Binding-site contacts:
Ligand atom OE2 contacts residue SER142 of chain 1.A at 3.3 Å (h-bond).
Ligand atom OXT contacts residue SER142 of chain 1.A at 3.8 Å.
Ligand atom CA contacts residue PRO89 of chain 1.A at 4.0 Å (hydrophobic).
Ligand atom CB contacts residue LEU138 of chain 1.A at 4.1 Å (hydrophobic).
Ligand atom C contacts residue SER142 of chain 1.A at 3.2 Å.
Ligand atom N contacts residue SER142 of chain 1.A at 4.0 Å.
Ligand atom N contacts residue TYR61 of chain 1.A at 4.0 Å.
Ligand atom C contacts residue PRO89 of chain 1.A at 4.2 Å (hydrophobic).
Ligand atom O contacts residue SER142 of chain 1.A at 2.8 Å (h-bond).
Ligand atom N contacts residue THR91 of chain 1.A at 2.9 Å (h-bond).
Ligand atom C contacts residue ARG96 of chain 1.A at 3.5 Å.
Ligand atom CG contacts residue GLU193 of chain 1.A at 3.5 Å.
Ligand atom CA contacts residue TYR61 of chain 1.A at 4.0 Å (hydrophobic).
Ligand atom OE2 contacts residue GLY141 of chain 1.A at 3.7 Å.
Ligand atom CA contacts residue SER142 of chain 1.A at 3.2 Å.
Ligand atom N contacts residue PRO89 of chain 1.A at 2.8 Å (h-bond).
Ligand atom OXT contacts residue TYR61 of chain 1.A at 3.5 Å.
Ligand atom C contacts residue TYR61 of chain 1.A at 3.6 Å (hydrophobic).
Ligand atom CG contacts residue TYR61 of chain 1.A at 4.2 Å (hydrophobic).
Ligand atom CA contacts residue GLU193 of chain 1.A at 3.4 Å.
Ligand atom OXT contacts residue ARG96 of chain 1.A at 2.9 Å (salt-bridge).
Ligand atom OE1 contacts residue THR143 of chain 1.A at 2.6 Å (h-bond).
Ligand atom OE1 contacts residue GLU193 of chain 1.A at 3.8 Å.
Ligand atom CG contacts residue LEU138 of chain 1.A at 3.9 Å (hydrophobic).
Ligand atom O contacts residue ARG96 of chain 1.A at 2.8 Å (salt-bridge).
Ligand atom CD contacts residue LEU138 of chain 1.A at 4.1 Å (hydrophobic).
Ligand atom CB contacts residue TYR61 of chain 1.A at 3.5 Å (hydrophobic).
Ligand atom C contacts residue THR91 of chain 1.A at 3.6 Å.
Ligand atom OXT contacts residue PRO89 of chain 1.A at 3.6 Å (h-bond).
Ligand atom N contacts residue GLU193 of chain 1.A at 2.7 Å (salt-bridge).
Ligand atom N contacts residue TYR220 of chain 1.A at 3.7 Å.
Ligand atom CD contacts residue THR143 of chain 1.A at 3.2 Å.
Ligand atom OXT contacts residue LEU90 of chain 1.A at 3.6 Å.
Ligand atom OXT contacts residue THR91 of chain 1.A at 2.9 Å (h-bond).
Ligand atom CA contacts residue THR91 of chain 1.A at 3.4 Å.
Ligand atom CD contacts residue GLU193 of chain 1.A at 3.9 Å.
Ligand atom O contacts residue GLY141 of chain 1.A at 3.3 Å.
Ligand atom CB contacts residue GLU193 of chain 1.A at 4.0 Å.
Ligand atom OE2 contacts residue THR143 of chain 1.A at 3.2 Å (h-bond).
Ligand atom O contacts residue TYR61 of chain 1.A at 3.3 Å.

Sequence of chain 1.A:
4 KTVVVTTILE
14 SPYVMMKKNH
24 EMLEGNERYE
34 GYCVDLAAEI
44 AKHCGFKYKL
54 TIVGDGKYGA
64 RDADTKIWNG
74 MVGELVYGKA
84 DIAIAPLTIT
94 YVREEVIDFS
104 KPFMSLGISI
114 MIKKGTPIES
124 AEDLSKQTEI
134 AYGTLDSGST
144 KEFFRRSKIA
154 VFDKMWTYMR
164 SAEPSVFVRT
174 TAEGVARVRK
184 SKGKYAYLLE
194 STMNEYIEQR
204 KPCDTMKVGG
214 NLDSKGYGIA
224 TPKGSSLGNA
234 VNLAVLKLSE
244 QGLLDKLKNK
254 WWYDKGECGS

A small-molecule ligand and the protein it binds are described below.
Small molecule (SMILES): N[C@@H](CCC(=O)O)C(=O)O